This small molecule binds to this protein.
Small molecule (SMILES): CC(=O)N[C@@H]1[C@@H](O)[C@H](O)[C@@H](CO)O[C@H]1O

Binding-site contacts:
Ligand atom C6 contacts residue HIS42 of chain 1.A at 3.5 Å.
Ligand atom O7 contacts residue ASN125 of chain 1.A at 2.7 Å (h-bond).
Ligand atom N2 contacts residue ASN125 of chain 1.A at 2.9 Å (h-bond).
Ligand atom C2 contacts residue ASN125 of chain 1.A at 2.4 Å.
Ligand atom C6 contacts residue ASN113 of chain 1.A at 3.4 Å.
Ligand atom C5 contacts residue ASN125 of chain 1.A at 3.6 Å.
Ligand atom C5 contacts residue ASN113 of chain 1.A at 3.9 Å.
Ligand atom C3 contacts residue ASN125 of chain 1.A at 3.8 Å.
Ligand atom O5 contacts residue HIS42 of chain 1.A at 4.2 Å.
Ligand atom O6 contacts residue GLU40 of chain 1.A at 4.3 Å.
Ligand atom C6 contacts residue GLU40 of chain 1.A at 3.9 Å.
Ligand atom O6 contacts residue ASN113 of chain 1.A at 3.1 Å.
Ligand atom C7 contacts residue ASN125 of chain 1.A at 3.0 Å.
Ligand atom O5 contacts residue ASN125 of chain 1.A at 2.4 Å (h-bond).
Ligand atom C5 contacts residue HIS42 of chain 1.A at 3.7 Å.
Ligand atom C4 contacts residue ASN125 of chain 1.A at 4.2 Å.
Ligand atom O5 contacts residue ASN113 of chain 1.A at 3.2 Å.
Ligand atom C8 contacts residue ASN125 of chain 1.A at 4.3 Å.
Ligand atom C1 contacts residue ASN113 of chain 1.A at 4.0 Å.
Ligand atom C1 contacts residue ASN125 of chain 1.A at 1.4 Å.

Sequence of chain 1.A:
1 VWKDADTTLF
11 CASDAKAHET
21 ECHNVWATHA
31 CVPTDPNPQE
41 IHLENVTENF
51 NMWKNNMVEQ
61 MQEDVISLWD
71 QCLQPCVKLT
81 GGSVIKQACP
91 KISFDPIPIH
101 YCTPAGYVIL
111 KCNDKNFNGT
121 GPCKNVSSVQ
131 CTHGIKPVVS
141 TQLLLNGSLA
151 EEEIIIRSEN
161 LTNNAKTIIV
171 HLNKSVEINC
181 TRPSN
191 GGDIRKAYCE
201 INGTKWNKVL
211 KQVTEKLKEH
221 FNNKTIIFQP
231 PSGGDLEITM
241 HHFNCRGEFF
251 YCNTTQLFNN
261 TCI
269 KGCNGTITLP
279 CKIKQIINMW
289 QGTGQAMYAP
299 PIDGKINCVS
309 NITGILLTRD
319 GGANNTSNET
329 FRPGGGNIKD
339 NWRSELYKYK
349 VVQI